Binding-site contacts:
Ligand atom CAY contacts residue GLY185 of chain 1.A at 3.3 Å.
Ligand atom CAD contacts residue PHE186 of chain 1.B at 3.6 Å (hydrophobic).
Ligand atom CAK contacts residue ASN133 of chain 1.A at 2.9 Å.
Ligand atom N3 contacts residue LEU136 of chain 1.A at 3.6 Å.
Ligand atom CAY contacts residue PHE186 of chain 1.A at 3.5 Å (hydrophobic).
Ligand atom CAW contacts residue GLY182 of chain 1.B at 3.9 Å.
Ligand atom CL contacts residue PHE129 of chain 1.A at 3.9 Å.
Ligand atom CAY contacts residue ALA178 of chain 1.B at 3.8 Å (hydrophobic).
Ligand atom CAO contacts residue ASN133 of chain 1.B at 3.6 Å.
Ligand atom C2 contacts residue VAL132 of chain 1.B at 3.8 Å (hydrophobic).
Ligand atom CAK contacts residue ASN133 of chain 1.B at 2.9 Å.
Ligand atom CAD contacts residue GLY185 of chain 1.B at 3.4 Å.
Ligand atom C2 contacts residue LEU136 of chain 1.A at 3.5 Å (hydrophobic).
Ligand atom NAJ contacts residue LEU136 of chain 1.B at 3.6 Å.
Ligand atom C6 contacts residue LEU136 of chain 1.B at 3.6 Å (hydrophobic).
Ligand atom CAD contacts residue ALA178 of chain 1.A at 3.4 Å (hydrophobic).
Ligand atom CAT contacts residue GLY182 of chain 1.B at 3.8 Å.
Ligand atom CAF contacts residue GLY182 of chain 1.A at 3.6 Å.
Ligand atom CAG contacts residue ALA178 of chain 1.A at 3.7 Å (hydrophobic).
Ligand atom CAX contacts residue PHE186 of chain 1.A at 3.9 Å (hydrophobic).
Ligand atom CAS contacts residue VAL132 of chain 1.B at 3.9 Å (hydrophobic).
Ligand atom CAV contacts residue VAL132 of chain 1.B at 3.9 Å (hydrophobic).
Ligand atom CAW contacts residue GLY185 of chain 1.A at 3.7 Å.
Ligand atom CAX contacts residue TRP128 of chain 1.B at 3.8 Å (hydrophobic).
Ligand atom OAU contacts residue PHE129 of chain 1.B at 3.6 Å.
Ligand atom CAH contacts residue ASN133 of chain 1.B at 3.8 Å.
Ligand atom CAW contacts residue PHE186 of chain 1.A at 3.8 Å (hydrophobic).
Ligand atom CAC contacts residue ALA178 of chain 1.A at 3.8 Å (hydrophobic).
Ligand atom NAJ contacts residue VAL132 of chain 1.A at 3.6 Å.
Ligand atom C6 contacts residue VAL132 of chain 1.A at 3.9 Å (hydrophobic).
Ligand atom CAG contacts residue GLY182 of chain 1.A at 3.5 Å.
Ligand atom CAC contacts residue PHE186 of chain 1.B at 3.6 Å (hydrophobic).
Ligand atom CL contacts residue TRP128 of chain 1.A at 3.5 Å.
Ligand atom N1 contacts residue LEU136 of chain 1.A at 3.8 Å.
Ligand atom CAH contacts residue ASN133 of chain 1.A at 2.8 Å.
Ligand atom N3 contacts residue VAL132 of chain 1.B at 3.8 Å.
Ligand atom CAC contacts residue GLY185 of chain 1.B at 3.6 Å.
Ligand atom CAE contacts residue VAL132 of chain 1.A at 3.7 Å (hydrophobic).
Ligand atom CAW contacts residue ALA178 of chain 1.B at 3.7 Å (hydrophobic).
Ligand atom C4 contacts residue LEU136 of chain 1.A at 3.9 Å (hydrophobic).

Sequence of chain 1.A:
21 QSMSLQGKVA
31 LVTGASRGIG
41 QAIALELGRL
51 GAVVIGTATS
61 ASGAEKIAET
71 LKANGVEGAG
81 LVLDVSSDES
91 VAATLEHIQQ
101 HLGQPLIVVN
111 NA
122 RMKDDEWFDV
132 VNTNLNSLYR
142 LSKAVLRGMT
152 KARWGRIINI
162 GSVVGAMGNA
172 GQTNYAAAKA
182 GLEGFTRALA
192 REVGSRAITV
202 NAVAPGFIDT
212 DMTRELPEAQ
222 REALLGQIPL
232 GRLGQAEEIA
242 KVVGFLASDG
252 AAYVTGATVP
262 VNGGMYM

A protein and the small-molecule ligand that binds it are described below.
Small molecule (SMILES): O=C1C=CC=C/C1=C1\N=C(Nc2ccccc2Cl)c2ccccc2N1

Sequence of chain 1.B:
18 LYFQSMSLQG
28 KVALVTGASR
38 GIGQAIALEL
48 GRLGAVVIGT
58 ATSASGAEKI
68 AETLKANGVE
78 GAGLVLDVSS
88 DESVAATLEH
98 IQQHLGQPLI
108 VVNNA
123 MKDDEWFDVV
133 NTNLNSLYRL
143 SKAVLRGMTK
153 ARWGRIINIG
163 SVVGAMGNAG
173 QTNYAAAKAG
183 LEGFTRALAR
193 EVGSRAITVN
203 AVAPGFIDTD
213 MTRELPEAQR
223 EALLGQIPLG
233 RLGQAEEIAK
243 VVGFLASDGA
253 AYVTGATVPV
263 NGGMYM